A small-molecule ligand and the protein it binds are described below.
Small molecule (SMILES): CC(=O)N[C@@H]1[C@@H](O)[C@H](O)[C@@H](CO)O[C@H]1O

Binding-site contacts:
Ligand atom C1 contacts residue ASN620 of chain 1.B at 1.4 Å.
Ligand atom C7 contacts residue ASN620 of chain 1.B at 3.3 Å.
Ligand atom C3 contacts residue ASN620 of chain 1.B at 3.8 Å.
Ligand atom C4 contacts residue ASN620 of chain 1.B at 4.2 Å.
Ligand atom N2 contacts residue ASN620 of chain 1.B at 2.6 Å (h-bond).
Ligand atom C2 contacts residue ASN620 of chain 1.B at 2.5 Å.
Ligand atom O6 contacts residue THR622 of chain 1.B at 4.3 Å.
Ligand atom O7 contacts residue ASN620 of chain 1.B at 4.3 Å.
Ligand atom C1 contacts residue THR622 of chain 1.B at 3.8 Å.
Ligand atom C8 contacts residue ASN620 of chain 1.B at 3.6 Å.
Ligand atom O5 contacts residue THR622 of chain 1.B at 3.8 Å.
Ligand atom O5 contacts residue ASN620 of chain 1.B at 2.3 Å (h-bond).
Ligand atom C5 contacts residue ASN620 of chain 1.B at 3.6 Å.

Sequence of chain 1.B:
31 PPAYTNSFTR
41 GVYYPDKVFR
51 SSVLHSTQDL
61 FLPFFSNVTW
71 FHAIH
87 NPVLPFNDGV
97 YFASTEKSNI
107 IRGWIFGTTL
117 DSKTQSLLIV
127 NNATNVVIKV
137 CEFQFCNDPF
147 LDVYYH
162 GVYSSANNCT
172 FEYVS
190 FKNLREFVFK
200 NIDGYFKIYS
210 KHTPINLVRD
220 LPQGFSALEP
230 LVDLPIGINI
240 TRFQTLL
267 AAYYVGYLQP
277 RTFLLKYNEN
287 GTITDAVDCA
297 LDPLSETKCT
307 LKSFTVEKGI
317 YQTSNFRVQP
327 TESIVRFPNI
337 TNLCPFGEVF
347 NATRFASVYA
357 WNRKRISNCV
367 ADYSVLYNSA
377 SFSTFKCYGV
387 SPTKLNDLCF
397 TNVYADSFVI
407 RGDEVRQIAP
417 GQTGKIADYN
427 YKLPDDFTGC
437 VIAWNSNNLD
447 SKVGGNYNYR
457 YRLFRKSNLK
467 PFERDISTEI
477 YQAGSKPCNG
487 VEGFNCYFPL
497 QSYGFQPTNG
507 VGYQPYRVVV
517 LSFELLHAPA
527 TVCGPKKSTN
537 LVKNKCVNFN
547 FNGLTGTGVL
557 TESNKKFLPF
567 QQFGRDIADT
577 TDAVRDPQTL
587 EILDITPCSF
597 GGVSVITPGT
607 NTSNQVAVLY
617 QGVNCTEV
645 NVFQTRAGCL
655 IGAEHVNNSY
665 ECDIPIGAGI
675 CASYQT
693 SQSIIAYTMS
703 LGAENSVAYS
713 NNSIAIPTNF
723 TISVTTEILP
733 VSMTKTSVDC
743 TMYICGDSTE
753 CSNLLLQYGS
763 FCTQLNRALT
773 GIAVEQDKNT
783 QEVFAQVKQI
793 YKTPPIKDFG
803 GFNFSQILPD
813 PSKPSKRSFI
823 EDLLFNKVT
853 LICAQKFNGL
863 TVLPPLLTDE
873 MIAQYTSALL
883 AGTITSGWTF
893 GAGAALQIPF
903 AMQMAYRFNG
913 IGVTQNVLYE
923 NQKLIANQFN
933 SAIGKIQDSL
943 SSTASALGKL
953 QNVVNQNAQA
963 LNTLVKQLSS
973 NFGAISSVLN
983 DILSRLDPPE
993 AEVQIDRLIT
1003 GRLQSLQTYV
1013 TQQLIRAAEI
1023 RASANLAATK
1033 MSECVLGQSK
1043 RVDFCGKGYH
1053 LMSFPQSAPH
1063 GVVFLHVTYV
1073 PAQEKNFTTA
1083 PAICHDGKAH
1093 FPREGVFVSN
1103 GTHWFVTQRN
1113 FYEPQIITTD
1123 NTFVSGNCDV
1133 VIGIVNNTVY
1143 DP